Sequence of chain 1.A:
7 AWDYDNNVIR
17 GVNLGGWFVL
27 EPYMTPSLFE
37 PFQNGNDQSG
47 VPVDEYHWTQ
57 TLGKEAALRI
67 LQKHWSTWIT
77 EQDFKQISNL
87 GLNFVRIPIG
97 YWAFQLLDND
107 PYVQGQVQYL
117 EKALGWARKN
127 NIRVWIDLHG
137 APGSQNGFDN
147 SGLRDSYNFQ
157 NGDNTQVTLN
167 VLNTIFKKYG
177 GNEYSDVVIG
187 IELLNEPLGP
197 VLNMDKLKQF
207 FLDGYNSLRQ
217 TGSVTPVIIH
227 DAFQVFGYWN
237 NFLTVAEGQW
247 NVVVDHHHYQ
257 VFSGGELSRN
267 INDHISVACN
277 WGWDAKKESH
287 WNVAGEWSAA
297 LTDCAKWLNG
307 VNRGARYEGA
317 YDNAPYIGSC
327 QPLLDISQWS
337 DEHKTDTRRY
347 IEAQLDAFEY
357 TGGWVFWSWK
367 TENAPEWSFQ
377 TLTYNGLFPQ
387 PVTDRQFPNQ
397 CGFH

Binding-site contacts:
Ligand atom O5 contacts residue TYR255 of chain 1.A at 3.3 Å (h-bond).
Ligand atom O5 contacts residue GLU292 of chain 1.A at 2.2 Å (salt-bridge).
Ligand atom O4 contacts residue GLU27 of chain 1.A at 2.5 Å (salt-bridge).
Ligand atom C5 contacts residue GLU292 of chain 1.A at 2.8 Å.
Ligand atom O3 contacts residue GLU27 of chain 1.A at 2.6 Å (salt-bridge).
Ligand atom O3 contacts residue TRP363 of chain 1.A at 3.4 Å.
Ligand atom C6 contacts residue TYR29 of chain 1.A at 3.7 Å (hydrophobic).
Ligand atom C4 contacts residue TYR29 of chain 1.A at 3.9 Å (hydrophobic).
Ligand atom F2 contacts residue HIS135 of chain 1.A at 3.0 Å.
Ligand atom C3 contacts residue ASN146 of chain 1.A at 4.0 Å.
Ligand atom C5 contacts residue TYR255 of chain 1.A at 3.5 Å (hydrophobic).
Ligand atom C6 contacts residue TYR255 of chain 1.A at 3.9 Å (hydrophobic).
Ligand atom C5 contacts residue TYR29 of chain 1.A at 3.9 Å (hydrophobic).
Ligand atom O6 contacts residue PHE258 of chain 1.A at 3.7 Å.
Ligand atom C2 contacts residue HIS135 of chain 1.A at 3.9 Å.
Ligand atom C4 contacts residue ASN146 of chain 1.A at 3.8 Å.
Ligand atom F2 contacts residue GLU192 of chain 1.A at 4.1 Å.
Ligand atom C1 contacts residue GLU292 of chain 1.A at 1.4 Å.
Ligand atom C3 contacts residue GLU292 of chain 1.A at 3.1 Å.
Ligand atom C2 contacts residue GLU192 of chain 1.A at 3.9 Å.
Ligand atom C6 contacts residue TRP373 of chain 1.A at 3.9 Å (hydrophobic).
Ligand atom O4 contacts residue TYR29 of chain 1.A at 2.8 Å (h-bond).
Ligand atom C4 contacts residue GLU292 of chain 1.A at 3.5 Å.
Ligand atom C6 contacts residue NFG1 of chain 1.C at 3.8 Å.
Ligand atom C3 contacts residue HIS135 of chain 1.A at 3.9 Å.
Ligand atom O3 contacts residue HIS135 of chain 1.A at 3.0 Å (h-bond).
Ligand atom O5 contacts residue NFG1 of chain 1.C at 3.5 Å.
Ligand atom F2 contacts residue GLU292 of chain 1.A at 2.7 Å.
Ligand atom O3 contacts residue ASN146 of chain 1.A at 3.1 Å.
Ligand atom F2 contacts residue ASN191 of chain 1.A at 3.1 Å.
Ligand atom O4 contacts residue TRP363 of chain 1.A at 3.2 Å (h-bond).
Ligand atom O6 contacts residue NFG1 of chain 1.C at 2.5 Å (h-bond).
Ligand atom C4 contacts residue TRP363 of chain 1.A at 3.9 Å (hydrophobic).
Ligand atom C4 contacts residue GLU27 of chain 1.A at 3.4 Å.
Ligand atom C3 contacts residue TRP363 of chain 1.A at 3.5 Å (hydrophobic).
Ligand atom C1 contacts residue GLU192 of chain 1.A at 3.5 Å.
Ligand atom C2 contacts residue GLU292 of chain 1.A at 2.5 Å.
Ligand atom C2 contacts residue ASN146 of chain 1.A at 4.0 Å.
Ligand atom C1 contacts residue TYR255 of chain 1.A at 3.7 Å (hydrophobic).
Ligand atom C3 contacts residue GLU27 of chain 1.A at 3.7 Å.

This small molecule binds to this protein.
Small molecule (SMILES): OC[C@H]1O[C@H](O)[C@H](F)[C@@H](O)[C@@H]1O